Binding-site contacts:
Ligand atom O2G contacts residue GLY189 of chain 1.D at 3.4 Å (h-bond).
Ligand atom O1G contacts residue ASP190 of chain 1.D at 3.1 Å (salt-bridge).
Ligand atom PG contacts residue MG1 of chain 1.E at 3.3 Å.
Ligand atom N3 contacts residue TYR271 of chain 1.D at 3.5 Å.
Ligand atom O3' contacts residue ARG183 of chain 1.D at 3.5 Å (salt-bridge).
Ligand atom O3G contacts residue GLY189 of chain 1.D at 2.9 Å (h-bond).
Ligand atom C2' contacts residue GLY274 of chain 1.D at 3.4 Å.
Ligand atom N2 contacts residue ARG283 of chain 1.D at 3.1 Å (salt-bridge).
Ligand atom O3G contacts residue MG1 of chain 1.E at 3.6 Å.
Ligand atom O1A contacts residue MG1 of chain 1.E at 1.9 Å.
Ligand atom C2' contacts residue TYR271 of chain 1.D at 3.3 Å (hydrophobic).
Ligand atom O3G contacts residue SER188 of chain 1.D at 3.6 Å.
Ligand atom C1' contacts residue TYR271 of chain 1.D at 3.4 Å (hydrophobic).
Ligand atom N3 contacts residue ASN279 of chain 1.D at 3.0 Å (h-bond).
Ligand atom O1B contacts residue ARG183 of chain 1.D at 2.8 Å (salt-bridge).
Ligand atom N2 contacts residue ASN279 of chain 1.D at 3.5 Å.
Ligand atom N7 contacts residue ASP276 of chain 1.D at 3.4 Å.
Ligand atom C2 contacts residue ASN279 of chain 1.D at 3.7 Å.
Ligand atom PB contacts residue MG1 of chain 1.E at 3.3 Å.
Ligand atom C2' contacts residue ASN279 of chain 1.D at 3.5 Å.
Ligand atom O2B contacts residue ASP192 of chain 1.D at 2.8 Å (salt-bridge).
Ligand atom O2B contacts residue SER180 of chain 1.D at 3.3 Å (h-bond).
Ligand atom F3B contacts residue SER180 of chain 1.D at 3.4 Å.
Ligand atom PA contacts residue MG1 of chain 1.E at 3.2 Å.
Ligand atom C4' contacts residue PHE272 of chain 1.D at 3.4 Å (hydrophobic).
Ligand atom O3' contacts residue PHE272 of chain 1.D at 3.4 Å (h-bond).
Ligand atom O2B contacts residue MG1 of chain 1.E at 2.2 Å.
Ligand atom C5' contacts residue ASP192 of chain 1.D at 3.5 Å.
Ligand atom O1G contacts residue MG1 of chain 1.E at 2.1 Å.
Ligand atom O1A contacts residue NA1 of chain 1.F at 2.7 Å (h-bond).
Ligand atom O2B contacts residue GLY179 of chain 1.D at 3.3 Å.
Ligand atom PG contacts residue GLY189 of chain 1.D at 3.5 Å.
Ligand atom O3' contacts residue GLY274 of chain 1.D at 3.2 Å.
Ligand atom O1A contacts residue ASP192 of chain 1.D at 2.9 Å (salt-bridge).
Ligand atom C5 contacts residue ASP276 of chain 1.D at 3.5 Å.
Ligand atom O3' contacts residue THR273 of chain 1.D at 3.3 Å (h-bond).
Ligand atom O1A contacts residue ASP190 of chain 1.D at 3.2 Å (salt-bridge).
Ligand atom O3A contacts residue MG1 of chain 1.E at 3.5 Å.
Ligand atom F3B contacts residue ARG183 of chain 1.D at 3.1 Å.
Ligand atom O3G contacts residue SER180 of chain 1.D at 2.7 Å (h-bond).

Sequence of chain 1.D:
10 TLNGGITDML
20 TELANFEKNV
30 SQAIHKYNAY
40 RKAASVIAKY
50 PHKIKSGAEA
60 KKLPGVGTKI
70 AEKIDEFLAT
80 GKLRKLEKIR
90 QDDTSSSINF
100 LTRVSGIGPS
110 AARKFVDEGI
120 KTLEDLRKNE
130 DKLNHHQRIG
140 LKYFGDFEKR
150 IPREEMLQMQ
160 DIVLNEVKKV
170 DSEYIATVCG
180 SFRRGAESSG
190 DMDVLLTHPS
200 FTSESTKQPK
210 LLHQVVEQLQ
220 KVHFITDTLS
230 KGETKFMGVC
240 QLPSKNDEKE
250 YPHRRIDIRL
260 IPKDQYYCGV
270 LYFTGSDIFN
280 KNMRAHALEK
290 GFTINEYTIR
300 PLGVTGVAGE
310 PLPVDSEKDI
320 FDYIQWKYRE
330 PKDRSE

The protein below binds the small molecule below.
Small molecule (SMILES): Nc1nc2c(ncn2[C@H]2C[C@H](O)[C@@H](CO[P](=O)(O)O[P](=O)(O)[C@H](F)P(=O)(O)O)O2)c(=O)[nH]1